Sequence of chain 2.A:
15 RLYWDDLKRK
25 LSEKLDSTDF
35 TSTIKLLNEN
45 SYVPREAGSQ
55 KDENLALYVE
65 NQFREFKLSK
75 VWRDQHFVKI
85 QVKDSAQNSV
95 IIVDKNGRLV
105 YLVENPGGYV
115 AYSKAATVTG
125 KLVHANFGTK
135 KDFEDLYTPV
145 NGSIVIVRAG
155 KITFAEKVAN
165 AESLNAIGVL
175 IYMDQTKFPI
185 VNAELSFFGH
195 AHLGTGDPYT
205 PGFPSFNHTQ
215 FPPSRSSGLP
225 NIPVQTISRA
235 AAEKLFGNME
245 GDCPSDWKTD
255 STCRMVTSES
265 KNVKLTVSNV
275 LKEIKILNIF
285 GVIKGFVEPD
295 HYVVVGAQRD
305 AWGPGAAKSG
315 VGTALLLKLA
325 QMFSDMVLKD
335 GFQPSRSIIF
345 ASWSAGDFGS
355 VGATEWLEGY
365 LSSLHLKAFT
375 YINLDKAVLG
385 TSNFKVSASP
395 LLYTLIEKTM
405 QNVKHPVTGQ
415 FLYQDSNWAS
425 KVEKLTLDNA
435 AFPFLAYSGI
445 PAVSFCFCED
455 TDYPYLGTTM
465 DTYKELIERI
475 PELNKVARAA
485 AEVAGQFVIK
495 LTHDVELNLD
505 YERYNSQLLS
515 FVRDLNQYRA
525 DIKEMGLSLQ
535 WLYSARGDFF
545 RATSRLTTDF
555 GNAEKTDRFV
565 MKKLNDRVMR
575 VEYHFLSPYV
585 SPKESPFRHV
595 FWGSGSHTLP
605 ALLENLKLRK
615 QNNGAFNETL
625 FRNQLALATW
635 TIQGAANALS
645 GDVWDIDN

This protein binds this small molecule.
Small molecule (SMILES): CC(=O)N[C@@H]1[C@@H](O)[C@H](O)[C@@H](CO)O[C@H]1O

Binding-site contacts:
Ligand atom O5 contacts residue PHE215 of chain 2.A at 4.5 Å.
Ligand atom N2 contacts residue ASN211 of chain 2.A at 2.9 Å (h-bond).
Ligand atom C5 contacts residue ASN211 of chain 2.A at 3.7 Å.
Ligand atom C1 contacts residue PHE81 of chain 2.A at 4.2 Å (hydrophobic).
Ligand atom C8 contacts residue TRP535 of chain 1.A at 4.5 Å (hydrophobic).
Ligand atom C1 contacts residue ASN211 of chain 2.A at 1.4 Å.
Ligand atom O7 contacts residue TRP535 of chain 1.A at 3.9 Å.
Ligand atom O6 contacts residue PHE215 of chain 2.A at 4.5 Å.
Ligand atom C2 contacts residue ASN211 of chain 2.A at 2.5 Å.
Ligand atom C8 contacts residue ASN211 of chain 2.A at 4.2 Å.
Ligand atom O5 contacts residue ASN211 of chain 2.A at 2.4 Å (h-bond).
Ligand atom O7 contacts residue ASN211 of chain 2.A at 2.7 Å (h-bond).
Ligand atom C6 contacts residue GLU277 of chain 2.A at 3.8 Å.
Ligand atom O6 contacts residue GLU277 of chain 2.A at 3.0 Å (salt-bridge).
Ligand atom C3 contacts residue ASN211 of chain 2.A at 3.8 Å.
Ligand atom C4 contacts residue ASN211 of chain 2.A at 4.2 Å.
Ligand atom C7 contacts residue ASN211 of chain 2.A at 3.0 Å.

Sequence of chain 1.A:
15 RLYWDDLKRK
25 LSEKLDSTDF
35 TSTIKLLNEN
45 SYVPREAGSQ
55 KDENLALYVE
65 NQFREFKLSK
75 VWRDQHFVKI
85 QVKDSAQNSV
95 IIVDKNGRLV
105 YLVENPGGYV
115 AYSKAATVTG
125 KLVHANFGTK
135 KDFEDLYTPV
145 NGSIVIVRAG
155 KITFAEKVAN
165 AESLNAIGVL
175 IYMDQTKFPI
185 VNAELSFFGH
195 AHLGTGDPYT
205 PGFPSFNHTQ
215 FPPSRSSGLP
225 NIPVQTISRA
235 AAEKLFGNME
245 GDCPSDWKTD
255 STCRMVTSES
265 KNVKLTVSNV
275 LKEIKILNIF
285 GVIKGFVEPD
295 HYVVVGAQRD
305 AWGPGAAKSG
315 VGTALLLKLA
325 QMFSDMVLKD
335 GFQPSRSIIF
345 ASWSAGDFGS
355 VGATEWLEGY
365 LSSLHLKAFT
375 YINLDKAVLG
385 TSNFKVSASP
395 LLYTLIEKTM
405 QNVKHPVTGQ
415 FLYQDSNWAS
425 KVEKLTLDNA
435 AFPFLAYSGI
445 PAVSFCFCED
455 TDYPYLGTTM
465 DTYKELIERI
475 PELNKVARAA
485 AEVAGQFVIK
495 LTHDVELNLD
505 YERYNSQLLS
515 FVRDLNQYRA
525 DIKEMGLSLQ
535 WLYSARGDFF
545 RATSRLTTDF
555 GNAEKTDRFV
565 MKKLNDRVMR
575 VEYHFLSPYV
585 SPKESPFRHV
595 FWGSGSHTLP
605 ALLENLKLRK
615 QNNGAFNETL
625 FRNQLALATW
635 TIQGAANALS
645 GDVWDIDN